Binding-site contacts:
Ligand atom C5 contacts residue HIS153 of chain 1.A at 3.3 Å.
Ligand atom O4' contacts residue THR83 of chain 1.A at 2.7 Å (h-bond).
Ligand atom O3B contacts residue HIS211 of chain 1.A at 3.3 Å.
Ligand atom O4B contacts residue ARG22 of chain 1.A at 3.3 Å (salt-bridge).
Ligand atom C7' contacts residue GLU231 of chain 1.A at 3.1 Å.
Ligand atom N3 contacts residue ASN17 of chain 1.A at 3.3 Å (h-bond).
Ligand atom O3' contacts residue GLY233 of chain 1.A at 3.0 Å (h-bond).
Ligand atom N2' contacts residue GLU231 of chain 1.A at 2.9 Å (salt-bridge).
Ligand atom C3' contacts residue GLU231 of chain 1.A at 3.3 Å.
Ligand atom O2B contacts residue ARG155 of chain 1.A at 2.7 Å (salt-bridge).
Ligand atom O2A contacts residue HIS235 of chain 1.A at 2.8 Å (h-bond).
Ligand atom O3A contacts residue LYS158 of chain 1.A at 3.2 Å (salt-bridge).
Ligand atom O2' contacts residue GLU239 of chain 1.A at 2.8 Å (salt-bridge).
Ligand atom N3 contacts residue LEU209 of chain 1.A at 2.9 Å (h-bond).
Ligand atom O2 contacts residue ASN17 of chain 1.A at 3.0 Å (h-bond).
Ligand atom O4 contacts residue LEU209 of chain 1.A at 3.1 Å (h-bond).
Ligand atom O1B contacts residue GLY19 of chain 1.A at 2.9 Å (h-bond).
Ligand atom O5B contacts residue GLY19 of chain 1.A at 3.3 Å (h-bond).
Ligand atom C8' contacts residue GLY84 of chain 1.A at 3.3 Å.
Ligand atom C2' contacts residue THR83 of chain 1.A at 3.3 Å.
Ligand atom C2 contacts residue ASN17 of chain 1.A at 3.1 Å.
Ligand atom O3' contacts residue GLY232 of chain 1.A at 3.0 Å (h-bond).
Ligand atom O5' contacts residue ASN20 of chain 1.A at 3.1 Å (h-bond).
Ligand atom O3' contacts residue GLU231 of chain 1.A at 2.6 Å (salt-bridge).
Ligand atom O4' contacts residue LEU110 of chain 1.A at 3.3 Å.
Ligand atom O6' contacts residue ASN20 of chain 1.A at 3.1 Å (h-bond).
Ligand atom O3B contacts residue GLU239 of chain 1.A at 2.6 Å (salt-bridge).
Ligand atom O2 contacts residue HIS211 of chain 1.A at 3.2 Å.
Ligand atom O6' contacts residue GLY19 of chain 1.A at 3.1 Å (h-bond).
Ligand atom N3 contacts residue THR214 of chain 1.A at 3.2 Å (h-bond).
Ligand atom O6' contacts residue THR23 of chain 1.A at 2.8 Å (h-bond).
Ligand atom O2B contacts residue LYS158 of chain 1.A at 2.9 Å (salt-bridge).
Ligand atom O4 contacts residue ILE181 of chain 1.A at 3.3 Å.
Ligand atom O2' contacts residue HIS211 of chain 1.A at 3.2 Å (h-bond).
Ligand atom C8' contacts residue THR83 of chain 1.A at 3.2 Å.
Ligand atom O1A contacts residue VAL236 of chain 1.A at 3.3 Å (h-bond).
Ligand atom C8' contacts residue GLY232 of chain 1.A at 3.1 Å.
Ligand atom O3B contacts residue ARG22 of chain 1.A at 2.9 Å (salt-bridge).
Ligand atom O2 contacts residue THR214 of chain 1.A at 3.4 Å (h-bond).
Ligand atom O4 contacts residue ALA208 of chain 1.A at 3.4 Å.

This protein binds this small molecule.
Small molecule (SMILES): CC(=O)N[C@H]1[C@@H](O[P](=O)(O)O[P](=O)(O)OC[C@H]2O[C@@H](n3ccc(=O)[nH]c3=O)[C@H](O)[C@@H]2O)O[C@H](CO)[C@H](O)[C@@H]1O

Sequence of chain 1.A:
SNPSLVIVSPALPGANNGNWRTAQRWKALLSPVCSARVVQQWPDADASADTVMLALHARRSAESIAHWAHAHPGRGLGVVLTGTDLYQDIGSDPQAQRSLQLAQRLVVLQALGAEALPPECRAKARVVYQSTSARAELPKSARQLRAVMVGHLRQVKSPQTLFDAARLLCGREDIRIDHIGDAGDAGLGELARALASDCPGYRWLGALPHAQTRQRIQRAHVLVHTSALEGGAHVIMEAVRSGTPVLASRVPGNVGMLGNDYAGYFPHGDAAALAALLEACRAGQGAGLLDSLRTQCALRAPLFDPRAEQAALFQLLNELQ